Sequence of chain 1.F:
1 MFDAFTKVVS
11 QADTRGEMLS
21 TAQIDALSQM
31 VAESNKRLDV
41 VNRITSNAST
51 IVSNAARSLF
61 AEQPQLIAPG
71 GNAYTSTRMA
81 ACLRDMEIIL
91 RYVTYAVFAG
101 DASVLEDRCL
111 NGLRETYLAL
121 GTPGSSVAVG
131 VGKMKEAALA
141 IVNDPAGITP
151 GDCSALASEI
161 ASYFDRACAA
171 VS

Sequence of chain 1.G:
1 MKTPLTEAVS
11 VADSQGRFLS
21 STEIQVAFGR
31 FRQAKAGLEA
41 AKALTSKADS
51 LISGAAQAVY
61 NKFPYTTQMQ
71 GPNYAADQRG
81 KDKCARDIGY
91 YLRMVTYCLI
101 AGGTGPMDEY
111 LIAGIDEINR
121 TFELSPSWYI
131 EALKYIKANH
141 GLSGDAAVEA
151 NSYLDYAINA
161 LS

Sequence of chain 1.E:
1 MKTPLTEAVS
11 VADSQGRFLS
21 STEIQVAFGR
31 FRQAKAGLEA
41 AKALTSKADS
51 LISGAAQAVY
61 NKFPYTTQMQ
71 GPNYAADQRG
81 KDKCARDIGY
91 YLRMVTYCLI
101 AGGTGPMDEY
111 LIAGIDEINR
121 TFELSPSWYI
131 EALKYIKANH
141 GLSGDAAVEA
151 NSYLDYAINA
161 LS

A small-molecule ligand and the protein it binds are described below.
Small molecule (SMILES): C=CC1=C(C)/C(=C/c2[nH]c(/C=C3\N=C(/C=C4\NC(=O)C(C)=C4C=C)C(C)=C3CCC(=O)O)c(CCC(=O)O)c2C)NC1=O

Binding-site contacts:
Ligand atom CMA contacts residue ASP145 of chain 1.G at 3.5 Å.
Ligand atom CBB contacts residue ILE24 of chain 1.E at 3.4 Å (hydrophobic).
Ligand atom C1D contacts residue THR149 of chain 1.F at 3.6 Å.
Ligand atom C3B contacts residue VAL148 of chain 1.G at 3.5 Å (hydrophobic).
Ligand atom C4C contacts residue THR149 of chain 1.F at 3.5 Å.
Ligand atom NC contacts residue THR149 of chain 1.F at 2.5 Å (h-bond).
Ligand atom OC contacts residue PRO150 of chain 1.F at 3.5 Å.
Ligand atom CHD contacts residue ILE148 of chain 1.F at 3.3 Å (hydrophobic).
Ligand atom CAA contacts residue ASN35 of chain 1.F at 3.3 Å.
Ligand atom C1D contacts residue ASP39 of chain 1.F at 3.6 Å.
Ligand atom C4A contacts residue ASP39 of chain 1.F at 3.4 Å.
Ligand atom CHB contacts residue ASP39 of chain 1.F at 3.2 Å.
Ligand atom C2B contacts residue PHE28 of chain 1.E at 3.6 Å (hydrophobic).
Ligand atom O1D contacts residue ASN35 of chain 1.F at 3.3 Å (h-bond).
Ligand atom C1C contacts residue GLY151 of chain 1.F at 3.5 Å.
Ligand atom CAD contacts residue THR149 of chain 1.F at 3.4 Å.
Ligand atom CAC contacts residue CYS153 of chain 1.F at 3.6 Å (hydrophobic).
Ligand atom C2C contacts residue CYS153 of chain 1.F at 3.5 Å (hydrophobic).
Ligand atom OB contacts residue GLN33 of chain 1.G at 3.2 Å (h-bond).
Ligand atom NB contacts residue ASP145 of chain 1.G at 2.9 Å (salt-bridge).
Ligand atom CAC contacts residue VAL142 of chain 1.F at 3.3 Å (hydrophobic).
Ligand atom CBC contacts residue CYS153 of chain 1.F at 3.2 Å (hydrophobic).
Ligand atom CAB contacts residue VAL148 of chain 1.G at 3.6 Å (hydrophobic).
Ligand atom CMC contacts residue VAL142 of chain 1.F at 3.5 Å (hydrophobic).
Ligand atom O1A contacts residue THR149 of chain 1.F at 2.9 Å (h-bond).
Ligand atom CMC contacts residue ASP144 of chain 1.F at 3.6 Å.
Ligand atom C4C contacts residue ILE148 of chain 1.F at 3.5 Å (hydrophobic).
Ligand atom C3C contacts residue CYS153 of chain 1.F at 3.2 Å (hydrophobic).
Ligand atom ND contacts residue ASP39 of chain 1.F at 2.8 Å (salt-bridge).
Ligand atom C4C contacts residue CYS153 of chain 1.F at 3.5 Å (hydrophobic).
Ligand atom CBC contacts residue VAL142 of chain 1.F at 3.5 Å (hydrophobic).
Ligand atom C2D contacts residue THR149 of chain 1.F at 3.5 Å.
Ligand atom NC contacts residue GLY151 of chain 1.F at 3.3 Å (h-bond).
Ligand atom OC contacts residue GLY151 of chain 1.F at 3.0 Å (h-bond).
Ligand atom C1B contacts residue PHE28 of chain 1.E at 3.5 Å (hydrophobic).
Ligand atom O2D contacts residue ASN35 of chain 1.F at 3.4 Å.
Ligand atom C2A contacts residue ASN35 of chain 1.F at 3.5 Å.
Ligand atom OB contacts residue ASP145 of chain 1.G at 3.0 Å (salt-bridge).
Ligand atom C1C contacts residue THR149 of chain 1.F at 3.4 Å.
Ligand atom NA contacts residue ASP39 of chain 1.F at 2.6 Å (salt-bridge).